Sequence of chain 1.B:
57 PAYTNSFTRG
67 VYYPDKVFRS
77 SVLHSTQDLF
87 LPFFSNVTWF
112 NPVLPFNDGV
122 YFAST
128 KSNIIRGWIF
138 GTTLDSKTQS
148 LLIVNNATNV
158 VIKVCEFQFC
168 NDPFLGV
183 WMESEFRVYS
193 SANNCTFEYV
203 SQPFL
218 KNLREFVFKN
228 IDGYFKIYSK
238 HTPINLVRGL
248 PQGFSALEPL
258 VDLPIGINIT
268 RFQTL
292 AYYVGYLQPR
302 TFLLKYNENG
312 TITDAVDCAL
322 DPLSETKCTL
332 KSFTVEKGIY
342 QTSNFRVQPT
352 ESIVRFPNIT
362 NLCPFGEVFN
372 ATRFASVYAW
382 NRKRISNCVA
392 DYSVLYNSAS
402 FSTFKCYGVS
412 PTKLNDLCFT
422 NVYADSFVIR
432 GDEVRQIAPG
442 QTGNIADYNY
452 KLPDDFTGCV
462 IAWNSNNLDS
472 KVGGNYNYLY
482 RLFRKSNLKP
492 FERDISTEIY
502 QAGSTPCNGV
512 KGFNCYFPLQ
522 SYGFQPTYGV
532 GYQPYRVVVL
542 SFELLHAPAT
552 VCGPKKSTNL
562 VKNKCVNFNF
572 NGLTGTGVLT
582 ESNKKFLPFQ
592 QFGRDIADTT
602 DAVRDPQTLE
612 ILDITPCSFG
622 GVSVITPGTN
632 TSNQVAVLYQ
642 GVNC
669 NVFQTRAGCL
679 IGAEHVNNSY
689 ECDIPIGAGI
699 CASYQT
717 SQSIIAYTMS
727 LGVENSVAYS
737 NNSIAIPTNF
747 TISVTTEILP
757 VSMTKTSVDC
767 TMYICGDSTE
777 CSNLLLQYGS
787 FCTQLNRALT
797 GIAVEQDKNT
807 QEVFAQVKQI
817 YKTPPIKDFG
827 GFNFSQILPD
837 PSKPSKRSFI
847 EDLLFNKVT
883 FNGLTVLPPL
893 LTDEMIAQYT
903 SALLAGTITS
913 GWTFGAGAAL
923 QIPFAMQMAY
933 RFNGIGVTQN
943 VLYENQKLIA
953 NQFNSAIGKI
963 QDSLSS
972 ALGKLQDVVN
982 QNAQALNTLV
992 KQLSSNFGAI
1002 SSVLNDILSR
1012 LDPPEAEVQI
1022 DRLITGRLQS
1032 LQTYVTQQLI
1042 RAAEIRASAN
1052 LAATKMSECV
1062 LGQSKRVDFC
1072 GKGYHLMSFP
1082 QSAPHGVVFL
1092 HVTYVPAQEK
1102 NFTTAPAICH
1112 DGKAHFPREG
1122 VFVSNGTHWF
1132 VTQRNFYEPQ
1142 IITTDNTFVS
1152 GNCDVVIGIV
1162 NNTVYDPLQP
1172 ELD

Binding-site contacts:
Ligand atom C1 contacts residue ASN737 of chain 1.A at 1.4 Å.
Ligand atom C8 contacts residue ASN737 of chain 1.A at 4.3 Å.
Ligand atom C2 contacts residue ASN737 of chain 1.A at 2.5 Å.
Ligand atom C5 contacts residue ASN737 of chain 1.A at 3.7 Å.
Ligand atom N2 contacts residue ASN737 of chain 1.A at 2.9 Å (h-bond).
Ligand atom C3 contacts residue ASN737 of chain 1.A at 3.8 Å.
Ligand atom O7 contacts residue ASN737 of chain 1.A at 2.9 Å (h-bond).
Ligand atom C7 contacts residue ASN737 of chain 1.A at 3.1 Å.
Ligand atom O5 contacts residue ASN737 of chain 1.A at 2.4 Å (h-bond).
Ligand atom C1 contacts residue ASP824 of chain 1.B at 4.0 Å.
Ligand atom C4 contacts residue ASN737 of chain 1.A at 4.2 Å.
Ligand atom O5 contacts residue ASP824 of chain 1.B at 3.4 Å (salt-bridge).

This small molecule binds to this protein.
Small molecule (SMILES): CC(=O)N[C@@H]1[C@@H](O)[C@H](O)[C@@H](CO)O[C@H]1O

Sequence of chain 1.A:
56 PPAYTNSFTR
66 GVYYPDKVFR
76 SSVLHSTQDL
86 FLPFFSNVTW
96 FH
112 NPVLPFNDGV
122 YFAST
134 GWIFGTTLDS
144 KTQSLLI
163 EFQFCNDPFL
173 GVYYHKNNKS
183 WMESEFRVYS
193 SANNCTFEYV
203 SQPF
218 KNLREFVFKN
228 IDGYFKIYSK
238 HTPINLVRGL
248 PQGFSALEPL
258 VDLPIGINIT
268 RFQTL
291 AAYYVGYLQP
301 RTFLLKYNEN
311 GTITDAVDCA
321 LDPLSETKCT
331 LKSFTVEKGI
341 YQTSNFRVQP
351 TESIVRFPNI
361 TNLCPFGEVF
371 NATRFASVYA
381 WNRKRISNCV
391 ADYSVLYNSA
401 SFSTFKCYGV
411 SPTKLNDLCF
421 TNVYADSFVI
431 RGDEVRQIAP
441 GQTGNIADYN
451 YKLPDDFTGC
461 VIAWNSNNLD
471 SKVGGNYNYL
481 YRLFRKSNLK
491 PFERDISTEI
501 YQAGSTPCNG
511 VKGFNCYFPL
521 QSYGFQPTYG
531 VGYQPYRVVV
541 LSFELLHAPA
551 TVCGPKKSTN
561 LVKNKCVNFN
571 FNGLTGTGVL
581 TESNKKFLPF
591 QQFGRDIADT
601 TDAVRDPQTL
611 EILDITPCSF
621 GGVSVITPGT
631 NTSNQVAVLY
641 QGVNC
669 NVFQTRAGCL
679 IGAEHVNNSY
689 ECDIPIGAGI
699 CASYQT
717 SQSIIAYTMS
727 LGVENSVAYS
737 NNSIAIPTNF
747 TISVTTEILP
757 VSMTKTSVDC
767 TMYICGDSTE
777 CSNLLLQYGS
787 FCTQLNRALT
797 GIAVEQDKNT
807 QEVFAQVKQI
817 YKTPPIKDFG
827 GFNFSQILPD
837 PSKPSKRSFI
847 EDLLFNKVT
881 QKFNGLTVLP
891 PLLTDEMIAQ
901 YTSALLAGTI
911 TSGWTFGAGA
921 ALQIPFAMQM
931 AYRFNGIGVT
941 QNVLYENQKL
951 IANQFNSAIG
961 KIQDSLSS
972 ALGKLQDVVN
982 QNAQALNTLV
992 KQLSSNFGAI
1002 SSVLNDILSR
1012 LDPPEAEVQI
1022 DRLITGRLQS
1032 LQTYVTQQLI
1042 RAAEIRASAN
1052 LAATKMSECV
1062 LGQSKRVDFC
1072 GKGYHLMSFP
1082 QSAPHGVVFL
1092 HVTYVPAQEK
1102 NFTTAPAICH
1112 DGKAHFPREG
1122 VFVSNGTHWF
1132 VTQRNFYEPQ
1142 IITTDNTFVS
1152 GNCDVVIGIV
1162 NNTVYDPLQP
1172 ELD